Sequence of chain 8.C:
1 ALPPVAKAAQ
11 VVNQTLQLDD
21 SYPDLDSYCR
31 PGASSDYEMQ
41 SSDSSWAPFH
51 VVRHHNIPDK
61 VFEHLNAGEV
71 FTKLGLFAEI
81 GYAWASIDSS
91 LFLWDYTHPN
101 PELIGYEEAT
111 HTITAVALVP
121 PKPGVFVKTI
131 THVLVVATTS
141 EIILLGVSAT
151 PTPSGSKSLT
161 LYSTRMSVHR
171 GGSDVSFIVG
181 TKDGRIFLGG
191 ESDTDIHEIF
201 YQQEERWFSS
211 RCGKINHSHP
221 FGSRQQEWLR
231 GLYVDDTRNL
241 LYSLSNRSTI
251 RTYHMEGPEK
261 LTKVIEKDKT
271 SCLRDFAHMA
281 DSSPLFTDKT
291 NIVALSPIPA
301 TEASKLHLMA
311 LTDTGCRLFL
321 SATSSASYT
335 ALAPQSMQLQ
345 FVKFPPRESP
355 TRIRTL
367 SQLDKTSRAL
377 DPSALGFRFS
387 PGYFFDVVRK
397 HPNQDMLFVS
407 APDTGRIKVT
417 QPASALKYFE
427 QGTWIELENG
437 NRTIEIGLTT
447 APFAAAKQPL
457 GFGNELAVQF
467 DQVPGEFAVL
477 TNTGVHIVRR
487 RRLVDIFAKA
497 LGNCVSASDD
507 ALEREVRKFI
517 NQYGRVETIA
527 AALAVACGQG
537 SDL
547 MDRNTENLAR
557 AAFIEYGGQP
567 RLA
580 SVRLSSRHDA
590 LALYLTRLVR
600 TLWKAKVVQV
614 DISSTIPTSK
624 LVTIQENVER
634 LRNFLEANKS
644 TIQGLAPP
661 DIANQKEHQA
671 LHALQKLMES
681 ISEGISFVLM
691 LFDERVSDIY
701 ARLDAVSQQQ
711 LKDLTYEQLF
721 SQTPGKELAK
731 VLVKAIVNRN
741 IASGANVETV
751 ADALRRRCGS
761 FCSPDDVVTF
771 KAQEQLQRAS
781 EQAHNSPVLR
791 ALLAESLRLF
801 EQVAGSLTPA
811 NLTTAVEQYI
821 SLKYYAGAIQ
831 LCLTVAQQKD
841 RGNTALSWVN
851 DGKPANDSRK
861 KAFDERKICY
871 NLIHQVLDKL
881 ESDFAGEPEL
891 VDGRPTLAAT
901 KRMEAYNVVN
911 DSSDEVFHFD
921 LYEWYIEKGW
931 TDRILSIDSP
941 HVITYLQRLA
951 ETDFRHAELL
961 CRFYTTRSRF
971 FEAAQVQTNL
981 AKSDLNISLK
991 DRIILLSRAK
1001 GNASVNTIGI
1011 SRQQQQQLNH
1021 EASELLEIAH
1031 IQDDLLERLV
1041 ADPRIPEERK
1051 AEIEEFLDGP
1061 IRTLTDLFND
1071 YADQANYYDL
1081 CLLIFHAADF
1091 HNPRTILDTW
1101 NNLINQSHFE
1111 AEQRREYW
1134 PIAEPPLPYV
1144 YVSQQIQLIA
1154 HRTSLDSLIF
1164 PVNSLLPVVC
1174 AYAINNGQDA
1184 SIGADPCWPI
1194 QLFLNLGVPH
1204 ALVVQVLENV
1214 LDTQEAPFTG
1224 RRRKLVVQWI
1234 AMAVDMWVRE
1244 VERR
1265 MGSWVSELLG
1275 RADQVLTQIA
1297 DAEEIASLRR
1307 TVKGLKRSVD

This protein binds this small molecule.
Small molecule (SMILES): CSCC[C@H](NC(=O)[C@@H]1CCCN1C(=O)[C@H](CC(C)C)NC(=O)[C@H](CC(C)C)NC(=O)[C@H](CCCCN)NC(=O)[C@H](C)NC(=O)[C@H](CCCCN)NC(=O)[C@@H](N)CCCN=C(N)N)C(=O)N[C@@H](CCC(=O)O)C(=O)N[C@@H](CCC(=O)O)C(=O)N[C@@H](C)C(=O)N[C@@H](CC(C)C)C(=O)N[C@@H](CC(C)C)C(=O)N1CCC[C@H]1C=O

Binding-site contacts:
Ligand atom CA contacts residue PHE126 of chain 8.C at 3.9 Å (hydrophobic).
Ligand atom O contacts residue PHE126 of chain 8.C at 3.4 Å.
Ligand atom CB contacts residue GLY105 of chain 8.C at 3.2 Å.
Ligand atom CA contacts residue LEU161 of chain 8.C at 3.5 Å (hydrophobic).
Ligand atom C contacts residue LEU161 of chain 8.C at 3.9 Å (hydrophobic).
Ligand atom CA contacts residue GLY105 of chain 8.C at 3.6 Å.
Ligand atom C contacts residue VAL127 of chain 8.C at 3.7 Å (hydrophobic).
Ligand atom CB contacts residue ILE104 of chain 8.C at 3.6 Å (hydrophobic).
Ligand atom CG contacts residue TYR162 of chain 8.C at 3.9 Å (hydrophobic).
Ligand atom O contacts residue ILE130 of chain 8.C at 3.7 Å.
Ligand atom C contacts residue ILE130 of chain 8.C at 3.9 Å (hydrophobic).
Ligand atom N contacts residue SER163 of chain 8.C at 3.9 Å.
Ligand atom CD1 contacts residue GLY124 of chain 8.C at 3.9 Å.
Ligand atom O contacts residue VAL127 of chain 8.C at 3.5 Å.
Ligand atom CB contacts residue ILE130 of chain 8.C at 3.6 Å (hydrophobic).
Ligand atom CB contacts residue VAL125 of chain 8.C at 3.3 Å (hydrophobic).
Ligand atom OE1 contacts residue ARG165 of chain 8.C at 2.9 Å (salt-bridge).
Ligand atom CD1 contacts residue GLN203 of chain 8.C at 3.5 Å.
Ligand atom O contacts residue GLY105 of chain 8.C at 3.7 Å.
Ligand atom O contacts residue TYR162 of chain 8.C at 3.6 Å.
Ligand atom C contacts residue GLY105 of chain 8.C at 3.8 Å.
Ligand atom SD contacts residue ARG165 of chain 8.C at 3.5 Å.
Ligand atom CA contacts residue SER163 of chain 8.C at 3.7 Å.
Ligand atom CA contacts residue VAL125 of chain 8.C at 3.4 Å (hydrophobic).
Ligand atom O contacts residue SER163 of chain 8.C at 3.1 Å (h-bond).
Ligand atom CD1 contacts residue TYR162 of chain 8.C at 3.5 Å (hydrophobic).
Ligand atom O contacts residue GLN203 of chain 8.C at 3.5 Å (h-bond).
Ligand atom CB contacts residue TYR162 of chain 8.C at 3.5 Å (hydrophobic).
Ligand atom N contacts residue GLY105 of chain 8.C at 2.8 Å (h-bond).
Ligand atom O contacts residue LEU161 of chain 8.C at 3.4 Å (h-bond).
Ligand atom N contacts residue LEU161 of chain 8.C at 3.2 Å (h-bond).
Ligand atom CD2 contacts residue PHE126 of chain 8.C at 3.4 Å (hydrophobic).
Ligand atom CA contacts residue GLY105 of chain 8.C at 3.9 Å.
Ligand atom CD2 contacts residue LEU161 of chain 8.C at 3.6 Å (hydrophobic).
Ligand atom CA contacts residue ILE130 of chain 8.C at 3.5 Å (hydrophobic).
Ligand atom CD contacts residue GLN203 of chain 8.C at 3.5 Å.
Ligand atom N contacts residue VAL125 of chain 8.C at 3.5 Å (h-bond).
Ligand atom CE contacts residue ARG165 of chain 8.C at 3.8 Å.
Ligand atom CD contacts residue ARG165 of chain 8.C at 3.8 Å.
Ligand atom O contacts residue VAL127 of chain 8.C at 2.5 Å (h-bond).